A protein and the small-molecule ligand that binds it are described below.
Small molecule (SMILES): CC(=O)N[C@H]1[C@H](O[C@H]2[C@H](O)[C@@H](NC(C)=O)CO[C@@H]2CO)O[C@H](CO)[C@@H](O[C@@H]2O[C@H](CO)[C@@H](O)[C@H](O)[C@@H]2O)[C@@H]1O

Sequence of chain 1.D:
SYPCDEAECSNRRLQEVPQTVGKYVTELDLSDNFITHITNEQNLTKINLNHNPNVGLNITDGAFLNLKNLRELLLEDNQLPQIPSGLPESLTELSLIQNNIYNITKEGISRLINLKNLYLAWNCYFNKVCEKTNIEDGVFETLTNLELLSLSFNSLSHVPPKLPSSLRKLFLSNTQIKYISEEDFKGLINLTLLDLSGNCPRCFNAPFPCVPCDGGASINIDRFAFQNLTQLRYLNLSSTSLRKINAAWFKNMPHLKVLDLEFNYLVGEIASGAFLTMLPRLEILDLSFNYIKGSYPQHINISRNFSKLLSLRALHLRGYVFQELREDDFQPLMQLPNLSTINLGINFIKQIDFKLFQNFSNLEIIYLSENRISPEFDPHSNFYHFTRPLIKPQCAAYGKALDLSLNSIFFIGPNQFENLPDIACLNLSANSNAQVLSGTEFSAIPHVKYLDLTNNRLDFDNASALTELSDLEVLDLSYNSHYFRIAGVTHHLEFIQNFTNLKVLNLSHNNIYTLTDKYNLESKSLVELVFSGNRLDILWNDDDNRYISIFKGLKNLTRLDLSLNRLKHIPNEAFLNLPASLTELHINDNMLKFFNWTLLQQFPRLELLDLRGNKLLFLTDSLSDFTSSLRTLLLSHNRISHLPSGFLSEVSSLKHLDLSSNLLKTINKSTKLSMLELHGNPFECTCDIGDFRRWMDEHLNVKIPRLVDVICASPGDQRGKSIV

Binding-site contacts:
Ligand atom C5 contacts residue ASN271 of chain 1.D at 3.6 Å.
Ligand atom C8 contacts residue TYR269 of chain 1.D at 3.7 Å (hydrophobic).
Ligand atom C6 contacts residue SER443 of chain 1.D at 3.9 Å.
Ligand atom C1 contacts residue ASP230 of chain 1.D at 3.6 Å.
Ligand atom O6 contacts residue HIS442 of chain 1.D at 2.5 Å (h-bond).
Ligand atom O7 contacts residue ASN444 of chain 1.D at 3.1 Å (h-bond).
Ligand atom C6 contacts residue LEU228 of chain 1.D at 4.0 Å (hydrophobic).
Ligand atom C7 contacts residue LEU228 of chain 1.D at 3.4 Å (hydrophobic).
Ligand atom C8 contacts residue TYR446 of chain 1.D at 4.0 Å (hydrophobic).
Ligand atom C8 contacts residue ASP230 of chain 1.D at 3.7 Å.
Ligand atom C7 contacts residue ASP230 of chain 1.D at 3.8 Å.
Ligand atom N2 contacts residue ASP230 of chain 1.D at 3.0 Å (salt-bridge).
Ligand atom C2 contacts residue HIS442 of chain 1.D at 3.6 Å.
Ligand atom O7 contacts residue LEU228 of chain 1.D at 3.4 Å.
Ligand atom O5 contacts residue ASN271 of chain 1.D at 2.3 Å (h-bond).
Ligand atom C3 contacts residue ASN271 of chain 1.D at 3.9 Å.
Ligand atom O4 contacts residue HIS442 of chain 1.D at 3.9 Å.
Ligand atom C6 contacts residue ASN444 of chain 1.D at 3.9 Å.
Ligand atom O7 contacts residue PHE206 of chain 1.D at 3.9 Å.
Ligand atom C7 contacts residue SER232 of chain 1.D at 4.0 Å.
Ligand atom C2 contacts residue ASN271 of chain 1.D at 2.5 Å.
Ligand atom C2 contacts residue ASP230 of chain 1.D at 3.9 Å.
Ligand atom O7 contacts residue LYS204 of chain 1.D at 3.8 Å.
Ligand atom O4 contacts residue LEU228 of chain 1.D at 4.0 Å.
Ligand atom O7 contacts residue ASN271 of chain 1.D at 3.7 Å.
Ligand atom C8 contacts residue PHE445 of chain 1.D at 3.6 Å (hydrophobic).
Ligand atom C1 contacts residue HIS442 of chain 1.D at 4.0 Å.
Ligand atom C8 contacts residue SER208 of chain 1.D at 3.6 Å.
Ligand atom C8 contacts residue SER232 of chain 1.D at 3.6 Å.
Ligand atom O7 contacts residue PHE445 of chain 1.D at 2.9 Å (h-bond).
Ligand atom N2 contacts residue ASN271 of chain 1.D at 3.0 Å (h-bond).
Ligand atom C7 contacts residue ASN271 of chain 1.D at 3.5 Å.
Ligand atom C8 contacts residue LYS204 of chain 1.D at 3.6 Å.
Ligand atom C6 contacts residue HIS442 of chain 1.D at 3.0 Å.
Ligand atom C1 contacts residue ASN271 of chain 1.D at 1.4 Å.
Ligand atom C8 contacts residue LEU228 of chain 1.D at 3.5 Å (hydrophobic).
Ligand atom C7 contacts residue PHE445 of chain 1.D at 3.8 Å (hydrophobic).
Ligand atom O3 contacts residue ASN444 of chain 1.D at 3.9 Å.
Ligand atom O4 contacts residue PHE206 of chain 1.D at 3.7 Å.
Ligand atom O7 contacts residue TYR446 of chain 1.D at 3.4 Å.